Binding-site contacts:
Ligand atom N2 contacts residue ASN106 of chain 1.K at 2.8 Å (h-bond).
Ligand atom C4 contacts residue ASN109 of chain 1.K at 4.4 Å.
Ligand atom O7 contacts residue ASN106 of chain 1.K at 3.1 Å (h-bond).
Ligand atom O5 contacts residue ASN106 of chain 1.K at 2.4 Å (h-bond).
Ligand atom C5 contacts residue ASN106 of chain 1.K at 3.7 Å.
Ligand atom C1 contacts residue ASN109 of chain 1.K at 3.2 Å.
Ligand atom C7 contacts residue GLU138 of chain 1.K at 4.2 Å.
Ligand atom C1 contacts residue THR108 of chain 1.K at 3.4 Å.
Ligand atom O6 contacts residue ASN109 of chain 1.K at 3.4 Å (h-bond).
Ligand atom N2 contacts residue THR108 of chain 1.K at 3.5 Å (h-bond).
Ligand atom C7 contacts residue THR108 of chain 1.K at 4.3 Å.
Ligand atom C8 contacts residue GLU138 of chain 1.K at 4.5 Å.
Ligand atom C7 contacts residue ASN106 of chain 1.K at 3.1 Å.
Ligand atom C2 contacts residue ASN109 of chain 1.K at 4.4 Å.
Ligand atom O6 contacts residue VAL111 of chain 1.K at 4.3 Å.
Ligand atom C3 contacts residue THR108 of chain 1.K at 4.3 Å.
Ligand atom C4 contacts residue ASN106 of chain 1.K at 4.2 Å.
Ligand atom C8 contacts residue ASN106 of chain 1.K at 4.3 Å.
Ligand atom C3 contacts residue ASN106 of chain 1.K at 3.8 Å.
Ligand atom O5 contacts residue ASN109 of chain 1.K at 3.0 Å (h-bond).
Ligand atom C2 contacts residue THR108 of chain 1.K at 3.9 Å.
Ligand atom C1 contacts residue ASN106 of chain 1.K at 1.4 Å.
Ligand atom C2 contacts residue ASN106 of chain 1.K at 2.4 Å.
Ligand atom C6 contacts residue ASN109 of chain 1.K at 3.5 Å.
Ligand atom O5 contacts residue VAL111 of chain 1.K at 4.5 Å.
Ligand atom C6 contacts residue VAL111 of chain 1.K at 3.7 Å (hydrophobic).
Ligand atom O7 contacts residue GLU138 of chain 1.K at 3.3 Å (salt-bridge).
Ligand atom C5 contacts residue ASN109 of chain 1.K at 3.2 Å.

Sequence of chain 1.K:
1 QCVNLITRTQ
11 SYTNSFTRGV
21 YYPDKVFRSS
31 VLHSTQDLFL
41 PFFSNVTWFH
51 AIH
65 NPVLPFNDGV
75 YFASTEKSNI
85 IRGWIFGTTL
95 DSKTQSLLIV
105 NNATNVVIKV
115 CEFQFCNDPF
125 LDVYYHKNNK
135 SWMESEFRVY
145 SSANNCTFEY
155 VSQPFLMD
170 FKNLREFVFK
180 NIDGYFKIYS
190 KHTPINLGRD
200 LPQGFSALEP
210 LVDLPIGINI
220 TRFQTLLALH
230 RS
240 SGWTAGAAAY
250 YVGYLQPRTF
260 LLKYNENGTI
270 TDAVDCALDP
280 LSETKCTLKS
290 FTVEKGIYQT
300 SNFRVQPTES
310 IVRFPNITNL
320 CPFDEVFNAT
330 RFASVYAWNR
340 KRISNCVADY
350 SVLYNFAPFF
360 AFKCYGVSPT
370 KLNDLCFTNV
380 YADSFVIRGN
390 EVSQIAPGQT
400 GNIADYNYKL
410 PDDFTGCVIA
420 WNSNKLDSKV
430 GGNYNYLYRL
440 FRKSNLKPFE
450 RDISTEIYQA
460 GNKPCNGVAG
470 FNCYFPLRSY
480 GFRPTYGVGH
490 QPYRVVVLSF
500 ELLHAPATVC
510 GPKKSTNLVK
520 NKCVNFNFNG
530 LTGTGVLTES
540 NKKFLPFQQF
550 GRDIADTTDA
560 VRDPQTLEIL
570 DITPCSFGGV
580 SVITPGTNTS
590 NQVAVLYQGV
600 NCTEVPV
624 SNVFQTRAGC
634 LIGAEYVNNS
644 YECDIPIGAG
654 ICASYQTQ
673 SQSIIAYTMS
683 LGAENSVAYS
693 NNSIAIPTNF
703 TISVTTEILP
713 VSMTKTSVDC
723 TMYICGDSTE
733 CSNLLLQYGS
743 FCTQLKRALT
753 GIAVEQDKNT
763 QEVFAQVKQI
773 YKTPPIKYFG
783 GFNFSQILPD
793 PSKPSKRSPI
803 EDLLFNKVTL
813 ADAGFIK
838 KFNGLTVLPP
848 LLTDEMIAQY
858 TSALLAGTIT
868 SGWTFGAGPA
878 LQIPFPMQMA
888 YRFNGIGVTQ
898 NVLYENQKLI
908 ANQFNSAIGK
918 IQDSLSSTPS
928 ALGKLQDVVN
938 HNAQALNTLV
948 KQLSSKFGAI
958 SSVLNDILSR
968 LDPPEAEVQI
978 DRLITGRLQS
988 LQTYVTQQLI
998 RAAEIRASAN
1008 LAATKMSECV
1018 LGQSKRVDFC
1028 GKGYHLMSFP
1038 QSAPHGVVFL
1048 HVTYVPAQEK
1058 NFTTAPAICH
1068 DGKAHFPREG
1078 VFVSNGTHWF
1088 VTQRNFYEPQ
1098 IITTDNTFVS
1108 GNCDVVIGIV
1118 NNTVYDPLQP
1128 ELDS

The protein below binds the small molecule below.
Small molecule (SMILES): CC(=O)N[C@@H]1[C@@H](O)[C@H](O)[C@@H](CO)O[C@H]1O